Sequence of chain 40.F:
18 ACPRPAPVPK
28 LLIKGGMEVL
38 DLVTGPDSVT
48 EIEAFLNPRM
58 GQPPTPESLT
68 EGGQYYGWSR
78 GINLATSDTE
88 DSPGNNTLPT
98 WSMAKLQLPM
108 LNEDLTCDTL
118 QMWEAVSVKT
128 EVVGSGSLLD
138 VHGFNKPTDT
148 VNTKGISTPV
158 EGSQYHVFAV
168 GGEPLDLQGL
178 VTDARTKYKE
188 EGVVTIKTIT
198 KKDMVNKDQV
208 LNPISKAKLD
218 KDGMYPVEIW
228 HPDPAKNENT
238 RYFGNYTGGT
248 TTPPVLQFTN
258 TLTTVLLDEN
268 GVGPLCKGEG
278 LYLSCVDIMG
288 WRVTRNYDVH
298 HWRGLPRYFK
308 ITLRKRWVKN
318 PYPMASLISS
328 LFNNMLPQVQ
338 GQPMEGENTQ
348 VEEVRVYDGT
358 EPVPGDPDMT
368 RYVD

This small molecule binds to this protein.
Small molecule (SMILES): CC(=O)N[C@H]1[C@H]([C@H](O)[C@H](O)CO)O[C@@](O[C@H]2[C@@H](O)[C@@H](CO)O[C@@H](O[C@H]3[C@H](O)[C@@H](O)[C@H](O)O[C@@H]3CO)[C@@H]2O)(C(=O)O)C[C@@H]1O

Sequence of chain 36.F:
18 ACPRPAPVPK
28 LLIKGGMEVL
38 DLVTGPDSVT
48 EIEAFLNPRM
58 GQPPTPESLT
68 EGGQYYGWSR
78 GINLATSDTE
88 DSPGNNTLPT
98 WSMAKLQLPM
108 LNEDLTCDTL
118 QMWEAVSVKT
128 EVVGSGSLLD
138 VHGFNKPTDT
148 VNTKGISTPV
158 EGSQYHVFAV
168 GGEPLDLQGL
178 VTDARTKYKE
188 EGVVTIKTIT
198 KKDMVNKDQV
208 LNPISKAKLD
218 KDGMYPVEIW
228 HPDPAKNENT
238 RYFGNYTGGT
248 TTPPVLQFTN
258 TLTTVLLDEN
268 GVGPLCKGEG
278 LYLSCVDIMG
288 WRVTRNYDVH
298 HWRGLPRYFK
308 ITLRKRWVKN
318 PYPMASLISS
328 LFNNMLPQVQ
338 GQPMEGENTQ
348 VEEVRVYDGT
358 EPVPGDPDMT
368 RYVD

Binding-site contacts:
Ligand atom C6 contacts residue THR94 of chain 36.F at 4.2 Å.
Ligand atom C2 contacts residue GLY78 of chain 36.F at 4.2 Å.
Ligand atom C6 contacts residue TYR72 of chain 36.F at 3.6 Å (hydrophobic).
Ligand atom O3 contacts residue ASN80 of chain 36.F at 4.0 Å.
Ligand atom C3 contacts residue GLY78 of chain 36.F at 4.0 Å.
Ligand atom C4 contacts residue VAL296 of chain 36.F at 4.3 Å (hydrophobic).
Ligand atom N5 contacts residue TYR72 of chain 36.F at 3.1 Å (h-bond).
Ligand atom C5 contacts residue TYR72 of chain 36.F at 3.6 Å (hydrophobic).
Ligand atom C4 contacts residue TYR72 of chain 36.F at 3.5 Å (hydrophobic).
Ligand atom O4 contacts residue GLY78 of chain 36.F at 3.1 Å.
Ligand atom O6 contacts residue ASN93 of chain 36.F at 2.9 Å (h-bond).
Ligand atom O4 contacts residue ASN80 of chain 36.F at 4.2 Å.
Ligand atom O4 contacts residue THR291 of chain 36.F at 3.3 Å.
Ligand atom O4 contacts residue HIS298 of chain 36.F at 3.1 Å (h-bond).
Ligand atom C1 contacts residue ARG77 of chain 36.F at 3.5 Å.
Ligand atom C7 contacts residue TYR72 of chain 36.F at 4.2 Å (hydrophobic).
Ligand atom O1B contacts residue ARG77 of chain 36.F at 2.9 Å (salt-bridge).
Ligand atom C6 contacts residue ASN93 of chain 36.F at 3.1 Å.
Ligand atom O4 contacts residue TYR72 of chain 36.F at 4.3 Å.
Ligand atom O1A contacts residue TYR72 of chain 36.F at 3.2 Å.
Ligand atom C1 contacts residue TYR72 of chain 36.F at 3.8 Å (hydrophobic).
Ligand atom O8 contacts residue ARG77 of chain 36.F at 3.9 Å.
Ligand atom C3 contacts residue HIS298 of chain 36.F at 4.1 Å.
Ligand atom O1B contacts residue TYR72 of chain 36.F at 4.1 Å.
Ligand atom C3 contacts residue VAL296 of chain 36.F at 3.5 Å (hydrophobic).
Ligand atom C3 contacts residue ARG77 of chain 36.F at 3.9 Å.
Ligand atom O10 contacts residue ASN293 of chain 36.F at 3.5 Å (h-bond).
Ligand atom C4 contacts residue GLY78 of chain 36.F at 3.4 Å.
Ligand atom O1A contacts residue ARG77 of chain 36.F at 3.0 Å (salt-bridge).
Ligand atom C3 contacts residue GLY78 of chain 36.F at 4.2 Å.
Ligand atom O1A contacts residue GLY78 of chain 36.F at 3.7 Å.
Ligand atom O10 contacts residue THR291 of chain 36.F at 3.7 Å.
Ligand atom O4 contacts residue ILE79 of chain 36.F at 3.5 Å (h-bond).
Ligand atom O8 contacts residue TYR72 of chain 36.F at 4.2 Å.
Ligand atom C4 contacts residue HIS298 of chain 36.F at 4.1 Å.
Ligand atom O3 contacts residue GLY78 of chain 36.F at 3.7 Å.
Ligand atom C11 contacts residue ASP85 of chain 40.F at 3.7 Å.
Ligand atom C5 contacts residue ASN93 of chain 36.F at 4.2 Å.
Ligand atom C10 contacts residue TYR72 of chain 36.F at 4.1 Å (hydrophobic).
Ligand atom O4 contacts residue VAL296 of chain 36.F at 3.8 Å.